Binding-site contacts:
Ligand atom C5 contacts residue ASN654 of chain 1.B at 3.7 Å.
Ligand atom C8 contacts residue ASN654 of chain 1.B at 3.4 Å.
Ligand atom C3 contacts residue ASN654 of chain 1.B at 3.8 Å.
Ligand atom O7 contacts residue ASN654 of chain 1.B at 4.3 Å.
Ligand atom C1 contacts residue ASN654 of chain 1.B at 1.4 Å.
Ligand atom N2 contacts residue ASN654 of chain 1.B at 2.9 Å (h-bond).
Ligand atom C4 contacts residue ASN654 of chain 1.B at 4.2 Å.
Ligand atom C2 contacts residue ASN654 of chain 1.B at 2.5 Å.
Ligand atom C7 contacts residue ASN654 of chain 1.B at 3.6 Å.
Ligand atom O5 contacts residue ASN654 of chain 1.B at 2.4 Å (h-bond).

The protein below binds the small molecule below.
Small molecule (SMILES): CC(=O)N[C@@H]1[C@@H](O)[C@H](O)[C@@H](CO)O[C@H]1O

Sequence of chain 1.B:
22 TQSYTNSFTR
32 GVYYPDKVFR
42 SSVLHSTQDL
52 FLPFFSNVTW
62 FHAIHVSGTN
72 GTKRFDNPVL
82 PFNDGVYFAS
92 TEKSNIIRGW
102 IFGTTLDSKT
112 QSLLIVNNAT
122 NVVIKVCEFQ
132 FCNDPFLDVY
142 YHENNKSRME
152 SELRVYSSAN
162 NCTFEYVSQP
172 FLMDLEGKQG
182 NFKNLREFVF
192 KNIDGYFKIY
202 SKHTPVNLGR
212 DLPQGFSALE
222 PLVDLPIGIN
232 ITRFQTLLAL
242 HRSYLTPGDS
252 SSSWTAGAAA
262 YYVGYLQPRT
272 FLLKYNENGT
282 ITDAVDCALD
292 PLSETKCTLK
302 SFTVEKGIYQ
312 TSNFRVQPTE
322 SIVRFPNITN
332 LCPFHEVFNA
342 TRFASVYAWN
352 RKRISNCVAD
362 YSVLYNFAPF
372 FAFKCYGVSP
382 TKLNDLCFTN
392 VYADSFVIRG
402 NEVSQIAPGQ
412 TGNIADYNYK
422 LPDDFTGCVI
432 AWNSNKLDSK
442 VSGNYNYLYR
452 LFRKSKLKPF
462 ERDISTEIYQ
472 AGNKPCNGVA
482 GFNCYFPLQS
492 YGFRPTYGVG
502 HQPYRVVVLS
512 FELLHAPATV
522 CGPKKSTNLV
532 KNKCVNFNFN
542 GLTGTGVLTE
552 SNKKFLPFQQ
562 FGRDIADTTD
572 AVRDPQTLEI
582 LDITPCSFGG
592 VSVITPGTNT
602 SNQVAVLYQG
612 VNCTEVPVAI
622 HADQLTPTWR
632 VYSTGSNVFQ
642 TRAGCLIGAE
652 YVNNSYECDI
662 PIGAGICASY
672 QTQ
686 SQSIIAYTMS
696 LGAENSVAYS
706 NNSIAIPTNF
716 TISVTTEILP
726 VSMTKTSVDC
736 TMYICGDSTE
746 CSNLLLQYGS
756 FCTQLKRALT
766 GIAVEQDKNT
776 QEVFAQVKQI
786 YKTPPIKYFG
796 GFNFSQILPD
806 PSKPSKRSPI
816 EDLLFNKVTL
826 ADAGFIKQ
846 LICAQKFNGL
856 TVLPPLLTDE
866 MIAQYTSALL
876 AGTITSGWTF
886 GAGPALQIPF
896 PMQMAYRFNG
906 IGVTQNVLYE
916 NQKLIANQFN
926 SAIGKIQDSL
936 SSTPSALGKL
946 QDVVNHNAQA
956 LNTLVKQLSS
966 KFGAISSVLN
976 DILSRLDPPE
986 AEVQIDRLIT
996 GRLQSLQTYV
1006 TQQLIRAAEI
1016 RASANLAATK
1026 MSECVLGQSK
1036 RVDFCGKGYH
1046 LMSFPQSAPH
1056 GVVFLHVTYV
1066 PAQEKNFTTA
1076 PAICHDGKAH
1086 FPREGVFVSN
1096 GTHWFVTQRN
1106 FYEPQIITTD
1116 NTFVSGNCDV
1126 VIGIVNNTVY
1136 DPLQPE